Sequence of chain 6.H:
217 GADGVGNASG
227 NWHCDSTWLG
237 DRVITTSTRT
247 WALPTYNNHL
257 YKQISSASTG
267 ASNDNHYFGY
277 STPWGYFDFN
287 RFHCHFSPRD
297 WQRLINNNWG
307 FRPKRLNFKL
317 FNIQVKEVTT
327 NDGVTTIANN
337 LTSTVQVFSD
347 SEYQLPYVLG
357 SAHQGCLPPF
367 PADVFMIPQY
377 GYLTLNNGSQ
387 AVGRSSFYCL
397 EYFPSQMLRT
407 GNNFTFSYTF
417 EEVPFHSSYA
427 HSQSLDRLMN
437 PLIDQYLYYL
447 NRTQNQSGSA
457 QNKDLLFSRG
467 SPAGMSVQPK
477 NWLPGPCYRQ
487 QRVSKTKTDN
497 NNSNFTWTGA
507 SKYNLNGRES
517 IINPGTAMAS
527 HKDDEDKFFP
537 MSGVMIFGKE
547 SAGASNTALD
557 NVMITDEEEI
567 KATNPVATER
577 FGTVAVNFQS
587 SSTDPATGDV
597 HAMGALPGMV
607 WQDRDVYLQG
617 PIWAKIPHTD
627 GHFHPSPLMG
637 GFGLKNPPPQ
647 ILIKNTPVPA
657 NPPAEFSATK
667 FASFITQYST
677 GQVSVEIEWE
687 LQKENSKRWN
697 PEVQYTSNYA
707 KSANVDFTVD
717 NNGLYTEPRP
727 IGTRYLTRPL

Binding-site contacts:
Ligand atom N4 contacts residue PHE629 of chain 6.H at 4.4 Å.
Ligand atom C4 contacts residue HIS628 of chain 6.D at 4.5 Å.
Ligand atom C6 contacts residue HIS628 of chain 6.D at 2.7 Å.
Ligand atom N1 contacts residue PHE629 of chain 6.D at 4.2 Å.
Ligand atom C5 contacts residue PHE629 of chain 6.H at 4.0 Å (hydrophobic).
Ligand atom C6 contacts residue PHE629 of chain 6.D at 4.0 Å (hydrophobic).
Ligand atom N3 contacts residue HIS630 of chain 6.H at 2.6 Å (h-bond).
Ligand atom N3 contacts residue HIS628 of chain 6.D at 4.3 Å.
Ligand atom C5 contacts residue HIS628 of chain 6.D at 3.9 Å.
Ligand atom C4 contacts residue HIS630 of chain 6.H at 3.2 Å.
Ligand atom C2 contacts residue HIS630 of chain 6.H at 3.2 Å.
Ligand atom C2 contacts residue HIS628 of chain 6.D at 3.3 Å.
Ligand atom O2 contacts residue ASP626 of chain 6.D at 3.6 Å (salt-bridge).
Ligand atom C5 contacts residue HIS630 of chain 6.H at 4.3 Å.
Ligand atom N1 contacts residue TRP607 of chain 6.H at 4.5 Å.
Ligand atom C2 contacts residue GLY627 of chain 6.D at 4.1 Å.
Ligand atom N4 contacts residue HIS630 of chain 6.H at 3.0 Å.
Ligand atom O2 contacts residue GLY627 of chain 6.D at 3.4 Å.
Ligand atom N1 contacts residue HIS630 of chain 6.H at 4.2 Å.
Ligand atom N1 contacts residue HIS628 of chain 6.D at 2.3 Å (h-bond).
Ligand atom O2 contacts residue HIS628 of chain 6.D at 3.4 Å (h-bond).
Ligand atom N4 contacts residue PRO631 of chain 6.H at 4.4 Å.
Ligand atom O2 contacts residue HIS630 of chain 6.H at 3.5 Å.

The protein below binds the small molecule below.
Small molecule (SMILES): Nc1ccnc(=O)[nH]1

Sequence of chain 6.D:
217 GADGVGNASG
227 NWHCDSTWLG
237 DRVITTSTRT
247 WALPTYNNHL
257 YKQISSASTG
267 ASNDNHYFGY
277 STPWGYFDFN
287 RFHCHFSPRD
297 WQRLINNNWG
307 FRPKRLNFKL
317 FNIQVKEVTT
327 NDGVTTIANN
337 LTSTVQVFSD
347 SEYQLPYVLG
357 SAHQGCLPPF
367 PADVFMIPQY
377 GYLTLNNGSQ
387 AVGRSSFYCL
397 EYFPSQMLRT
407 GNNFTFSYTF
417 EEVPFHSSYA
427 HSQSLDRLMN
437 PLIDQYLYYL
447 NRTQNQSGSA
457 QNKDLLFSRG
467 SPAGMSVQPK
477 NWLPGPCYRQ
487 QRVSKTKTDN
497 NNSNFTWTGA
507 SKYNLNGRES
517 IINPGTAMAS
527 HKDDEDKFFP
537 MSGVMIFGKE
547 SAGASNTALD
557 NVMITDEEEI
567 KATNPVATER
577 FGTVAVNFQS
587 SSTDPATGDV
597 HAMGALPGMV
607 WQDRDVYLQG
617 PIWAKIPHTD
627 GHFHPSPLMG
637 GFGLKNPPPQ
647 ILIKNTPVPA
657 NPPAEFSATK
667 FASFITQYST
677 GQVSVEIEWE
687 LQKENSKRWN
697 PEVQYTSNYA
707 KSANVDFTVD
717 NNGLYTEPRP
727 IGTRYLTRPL